A protein and the small-molecule ligand that binds it are described below.
Small molecule (SMILES): CC(=O)CC[C@H](C[C@@H]1CCNC1=O)NC(=O)[C@H](CC(C)C)NC(=O)[C@H](CNC(=O)C(C)(C)C)NC(=O)OCc1ccccc1

Sequence of chain 1.A:
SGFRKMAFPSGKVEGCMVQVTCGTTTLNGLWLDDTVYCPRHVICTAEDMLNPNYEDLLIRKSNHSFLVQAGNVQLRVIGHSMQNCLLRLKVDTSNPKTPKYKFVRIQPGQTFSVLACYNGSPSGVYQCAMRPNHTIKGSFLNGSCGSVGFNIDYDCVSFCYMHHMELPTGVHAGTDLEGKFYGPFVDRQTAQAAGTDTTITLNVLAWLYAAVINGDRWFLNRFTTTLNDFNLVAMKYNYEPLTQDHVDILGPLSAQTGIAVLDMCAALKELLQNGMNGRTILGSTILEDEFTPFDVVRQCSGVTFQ

Sequence of chain 2.A:
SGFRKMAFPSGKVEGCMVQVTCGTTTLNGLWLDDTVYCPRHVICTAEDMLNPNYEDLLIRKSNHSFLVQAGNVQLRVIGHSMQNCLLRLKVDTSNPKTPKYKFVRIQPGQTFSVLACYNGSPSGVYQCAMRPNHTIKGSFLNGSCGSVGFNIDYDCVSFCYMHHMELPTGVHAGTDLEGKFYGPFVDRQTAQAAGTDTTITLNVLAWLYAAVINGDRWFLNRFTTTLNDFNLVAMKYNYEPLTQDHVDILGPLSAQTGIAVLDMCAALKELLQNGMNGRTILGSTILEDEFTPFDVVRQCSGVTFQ

Binding-site contacts:
Ligand atom O88 contacts residue SER144 of chain 2.A at 3.6 Å (h-bond).
Ligand atom C4 contacts residue THR190 of chain 2.A at 3.1 Å.
Ligand atom O66 contacts residue PHE140 of chain 2.A at 3.4 Å.
Ligand atom O35 contacts residue MET165 of chain 2.A at 3.2 Å.
Ligand atom C6 contacts residue GLN192 of chain 2.A at 3.1 Å.
Ligand atom C86 contacts residue THR26 of chain 2.A at 3.3 Å.
Ligand atom O66 contacts residue HIS172 of chain 2.A at 3.4 Å.
Ligand atom C82 contacts residue CYS145 of chain 2.A at 2.8 Å (hydrophobic).
Ligand atom C63 contacts residue CYS145 of chain 2.A at 1.9 Å (hydrophobic).
Ligand atom O35 contacts residue GLU166 of chain 2.A at 2.8 Å (salt-bridge).
Ligand atom C82 contacts residue ASN142 of chain 2.A at 3.5 Å.
Ligand atom C84 contacts residue ASN142 of chain 2.A at 3.2 Å.
Ligand atom C59 contacts residue CYS145 of chain 2.A at 3.3 Å (hydrophobic).
Ligand atom C39 contacts residue HIS164 of chain 2.A at 3.6 Å.
Ligand atom C57 contacts residue CYS145 of chain 2.A at 2.7 Å (hydrophobic).
Ligand atom N21 contacts residue GLU166 of chain 2.A at 2.9 Å (salt-bridge).
Ligand atom C23 contacts residue GLN189 of chain 2.A at 3.5 Å.
Ligand atom C8 contacts residue GLN192 of chain 2.A at 3.5 Å.
Ligand atom C8 contacts residue PRO168 of chain 2.A at 3.3 Å (hydrophobic).
Ligand atom O66 contacts residue HIS163 of chain 2.A at 2.5 Å (h-bond).
Ligand atom C2 contacts residue THR190 of chain 2.A at 3.3 Å.
Ligand atom C65 contacts residue GLU166 of chain 2.A at 3.5 Å.
Ligand atom C82 contacts residue HIS41 of chain 2.A at 3.4 Å.
Ligand atom N49 contacts residue HIS164 of chain 2.A at 2.9 Å (h-bond).
Ligand atom N69 contacts residue PHE140 of chain 2.A at 3.2 Å (h-bond).
Ligand atom C13 contacts residue THR190 of chain 2.A at 3.1 Å.
Ligand atom O88 contacts residue ASN142 of chain 2.A at 3.5 Å (h-bond).
Ligand atom N49 contacts residue CYS145 of chain 2.A at 2.7 Å (h-bond).
Ligand atom C53 contacts residue HIS41 of chain 2.A at 3.5 Å.
Ligand atom N69 contacts residue SER1 of chain 1.A at 3.5 Å (h-bond).
Ligand atom C37 contacts residue HIS164 of chain 2.A at 3.4 Å.
Ligand atom N69 contacts residue GLU166 of chain 2.A at 3.0 Å (salt-bridge).
Ligand atom O88 contacts residue CYS145 of chain 2.A at 3.1 Å (h-bond).
Ligand atom C31 contacts residue GLN189 of chain 2.A at 3.6 Å.
Ligand atom C65 contacts residue HIS163 of chain 2.A at 3.6 Å.
Ligand atom O88 contacts residue GLY143 of chain 2.A at 3.2 Å (h-bond).
Ligand atom O19 contacts residue GLN189 of chain 2.A at 3.3 Å.
Ligand atom O66 contacts residue GLU166 of chain 2.A at 3.6 Å.
Ligand atom N33 contacts residue GLN189 of chain 2.A at 2.8 Å (h-bond).
Ligand atom C86 contacts residue ASN142 of chain 2.A at 3.6 Å.